A small-molecule ligand and the protein it binds are described below.
Small molecule (SMILES): Nc1nc2c(ncn2[C@@H]2O[C@H](CO[P](=O)(O)O[P](=O)(O)NP(=O)(O)O)[C@@H](O)[C@H]2O)c(=O)[nH]1

Binding-site contacts:
Ligand atom PB contacts residue MG1 of chain 1.D at 3.2 Å.
Ligand atom O1G contacts residue MG1 of chain 1.D at 2.0 Å.
Ligand atom N3B contacts residue MG1 of chain 1.D at 3.5 Å.
Ligand atom O4' contacts residue LYS118 of chain 1.A at 3.3 Å (salt-bridge).
Ligand atom O6 contacts residue LYS118 of chain 1.A at 3.3 Å.
Ligand atom O1A contacts residue SER18 of chain 1.A at 3.4 Å (h-bond).
Ligand atom C3' contacts residue ASP31 of chain 1.A at 3.5 Å.
Ligand atom O2' contacts residue ASP31 of chain 1.A at 3.1 Å (salt-bridge).
Ligand atom O2G contacts residue GLY61 of chain 1.A at 2.9 Å (h-bond).
Ligand atom O1A contacts residue GLY16 of chain 1.A at 3.4 Å.
Ligand atom O2B contacts residue MG1 of chain 1.D at 2.0 Å.
Ligand atom O3' contacts residue ASP31 of chain 1.A at 2.7 Å (salt-bridge).
Ligand atom O6 contacts residue SER146 of chain 1.A at 3.4 Å.
Ligand atom N3B contacts residue TYR33 of chain 1.A at 3.4 Å.
Ligand atom O2A contacts residue TYR33 of chain 1.A at 3.3 Å.
Ligand atom O1B contacts residue GLY14 of chain 1.A at 3.5 Å (h-bond).
Ligand atom O1B contacts residue VAL15 of chain 1.A at 3.3 Å (h-bond).
Ligand atom O1B contacts residue LYS17 of chain 1.A at 2.8 Å (salt-bridge).
Ligand atom O3A contacts residue GLY16 of chain 1.A at 3.2 Å (h-bond).
Ligand atom O2G contacts residue LYS17 of chain 1.A at 2.7 Å (salt-bridge).
Ligand atom O3G contacts residue YV61 of chain 1.E at 3.5 Å (h-bond).
Ligand atom O6 contacts residue ALA147 of chain 1.A at 2.8 Å (h-bond).
Ligand atom N3B contacts residue GLY14 of chain 1.A at 3.1 Å (h-bond).
Ligand atom N2 contacts residue LEU121 of chain 1.A at 3.5 Å.
Ligand atom O2' contacts residue VAL30 of chain 1.A at 2.9 Å (h-bond).
Ligand atom O1B contacts residue GLY16 of chain 1.A at 3.1 Å (h-bond).
Ligand atom O3G contacts residue PRO35 of chain 1.A at 3.5 Å.
Ligand atom O3A contacts residue GLY14 of chain 1.A at 3.5 Å.
Ligand atom N2 contacts residue ASP120 of chain 1.A at 2.9 Å (salt-bridge).
Ligand atom N7 contacts residue ASN117 of chain 1.A at 3.1 Å (h-bond).
Ligand atom O2B contacts residue LYS17 of chain 1.A at 3.5 Å (salt-bridge).
Ligand atom O3G contacts residue TYR33 of chain 1.A at 2.5 Å (h-bond).
Ligand atom O6 contacts residue ASN117 of chain 1.A at 3.3 Å (h-bond).
Ligand atom O2B contacts residue SER18 of chain 1.A at 2.9 Å (h-bond).
Ligand atom O2' contacts residue PHE29 of chain 1.A at 3.3 Å.
Ligand atom O6 contacts residue ASP120 of chain 1.A at 3.5 Å (salt-bridge).
Ligand atom O1G contacts residue THR36 of chain 1.A at 3.0 Å (h-bond).
Ligand atom PG contacts residue MG1 of chain 1.D at 3.2 Å.
Ligand atom O1A contacts residue ALA19 of chain 1.A at 2.8 Å (h-bond).
Ligand atom N1 contacts residue ASP120 of chain 1.A at 2.8 Å (salt-bridge).

Sequence of chain 1.A:
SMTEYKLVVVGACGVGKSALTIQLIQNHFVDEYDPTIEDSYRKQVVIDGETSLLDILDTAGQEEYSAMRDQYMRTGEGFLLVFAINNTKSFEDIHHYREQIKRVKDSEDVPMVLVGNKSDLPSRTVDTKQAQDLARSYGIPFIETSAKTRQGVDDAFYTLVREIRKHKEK